Binding-site contacts:
Ligand atom O3' contacts residue MET252 of chain 1.C at 3.5 Å (h-bond).
Ligand atom O5 contacts residue CYS192 of chain 1.C at 3.1 Å.
Ligand atom N6 contacts residue GLU304 of chain 1.C at 2.7 Å (salt-bridge).
Ligand atom O1P contacts residue GLY189 of chain 1.C at 3.5 Å.
Ligand atom O2' contacts residue ARG291 of chain 1.C at 3.4 Å (salt-bridge).
Ligand atom O6 contacts residue GLU281 of chain 1.C at 3.1 Å (salt-bridge).
Ligand atom O3' contacts residue ALA56 of chain 1.C at 3.3 Å.
Ligand atom C2 contacts residue MET58 of chain 1.C at 3.5 Å (hydrophobic).
Ligand atom C3' contacts residue ASP231 of chain 1.C at 3.4 Å.
Ligand atom C4 contacts residue ILE191 of chain 1.C at 3.5 Å (hydrophobic).
Ligand atom O6 contacts residue TYR292 of chain 1.C at 3.1 Å (h-bond).
Ligand atom O3P contacts residue TYR278 of chain 1.C at 2.7 Å (h-bond).
Ligand atom O2P contacts residue LEU253 of chain 1.C at 3.6 Å.
Ligand atom C2' contacts residue ARG291 of chain 1.C at 3.5 Å.
Ligand atom O2P contacts residue ARG255 of chain 1.C at 3.5 Å (salt-bridge).
Ligand atom C4' contacts residue ASP231 of chain 1.C at 3.5 Å.
Ligand atom O6 contacts residue GLY282 of chain 1.C at 2.6 Å (h-bond).
Ligand atom N3 contacts residue GLY280 of chain 1.C at 3.5 Å.
Ligand atom O6 contacts residue GLY305 of chain 1.C at 3.3 Å.
Ligand atom C4 contacts residue TYR292 of chain 1.C at 3.4 Å (hydrophobic).
Ligand atom O2P contacts residue GLY254 of chain 1.C at 2.8 Å (h-bond).
Ligand atom C1' contacts residue ARG291 of chain 1.C at 3.4 Å.
Ligand atom N6 contacts residue CYS192 of chain 1.C at 3.5 Å (h-bond).
Ligand atom C6 contacts residue GLY282 of chain 1.C at 3.6 Å.
Ligand atom C5 contacts residue ARG291 of chain 1.C at 3.5 Å.
Ligand atom O3' contacts residue ASP231 of chain 1.C at 2.5 Å (salt-bridge).
Ligand atom O2' contacts residue ASP231 of chain 1.C at 2.5 Å (salt-bridge).
Ligand atom O6 contacts residue GLY280 of chain 1.C at 3.3 Å.
Ligand atom N1 contacts residue ARG291 of chain 1.C at 3.5 Å (salt-bridge).
Ligand atom N3 contacts residue GLU281 of chain 1.C at 2.9 Å (salt-bridge).
Ligand atom O1P contacts residue SER190 of chain 1.C at 2.9 Å (h-bond).
Ligand atom O5 contacts residue ARG291 of chain 1.C at 3.5 Å (salt-bridge).
Ligand atom O5' contacts residue GLY189 of chain 1.C at 3.5 Å.
Ligand atom O3P contacts residue SER190 of chain 1.C at 2.8 Å (h-bond).
Ligand atom N3 contacts residue ILE191 of chain 1.C at 3.5 Å.
Ligand atom O3P contacts residue ARG255 of chain 1.C at 3.0 Å (salt-bridge).
Ligand atom O1P contacts residue GLY233 of chain 1.C at 3.1 Å (h-bond).
Ligand atom N6 contacts residue TYR292 of chain 1.C at 3.1 Å (h-bond).
Ligand atom C6 contacts residue TYR292 of chain 1.C at 2.9 Å (hydrophobic).
Ligand atom O5' contacts residue GLY232 of chain 1.C at 3.5 Å.

Sequence of chain 1.C:
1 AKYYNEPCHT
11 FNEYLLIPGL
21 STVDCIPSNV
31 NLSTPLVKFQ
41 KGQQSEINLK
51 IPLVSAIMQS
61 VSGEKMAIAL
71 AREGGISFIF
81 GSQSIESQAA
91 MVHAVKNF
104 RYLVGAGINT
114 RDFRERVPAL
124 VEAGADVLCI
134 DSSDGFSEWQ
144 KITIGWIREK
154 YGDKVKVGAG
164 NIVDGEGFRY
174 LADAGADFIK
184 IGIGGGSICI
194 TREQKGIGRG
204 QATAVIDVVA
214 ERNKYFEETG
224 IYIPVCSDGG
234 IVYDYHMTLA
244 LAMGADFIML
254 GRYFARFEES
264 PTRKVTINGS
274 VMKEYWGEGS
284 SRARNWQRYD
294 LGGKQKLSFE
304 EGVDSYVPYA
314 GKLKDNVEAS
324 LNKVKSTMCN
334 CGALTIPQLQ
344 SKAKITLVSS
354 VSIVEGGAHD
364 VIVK

A protein and the small-molecule ligand that binds it are described below.
Small molecule (SMILES): NC(=O)c1[nH+]cn([C@@H]2O[C@H](COP(=O)([O-])[O-])[C@@H](O)[C@H]2O)c1[O-]